Binding-site contacts:
Ligand atom C14 contacts residue LEU160 of chain 1.P at 4.0 Å (hydrophobic).
Ligand atom C15 contacts residue LYS157 of chain 1.P at 4.1 Å.
Ligand atom C18 contacts residue LEU223 of chain 1.P at 3.7 Å (hydrophobic).
Ligand atom C23 contacts residue ARG156 of chain 1.P at 3.1 Å.
Ligand atom O26 contacts residue ARG156 of chain 1.P at 4.2 Å.
Ligand atom C7 contacts residue GLN161 of chain 1.P at 4.3 Å.
Ligand atom O26 contacts residue PHE1 of chain 1.W at 3.3 Å (h-bond).
Ligand atom C18 contacts residue LEU160 of chain 1.P at 3.7 Å (hydrophobic).
Ligand atom C15 contacts residue LEU160 of chain 1.P at 4.0 Å (hydrophobic).
Ligand atom C24 contacts residue ARG156 of chain 1.P at 3.5 Å.
Ligand atom O25 contacts residue ARG156 of chain 1.P at 3.2 Å (salt-bridge).
Ligand atom C6 contacts residue PHE164 of chain 1.P at 4.3 Å (hydrophobic).
Ligand atom C13 contacts residue LEU160 of chain 1.P at 4.3 Å (hydrophobic).
Ligand atom O25 contacts residue PHE1 of chain 1.W at 3.2 Å (h-bond).
Ligand atom C24 contacts residue PHE1 of chain 1.W at 3.6 Å (hydrophobic).
Ligand atom C16 contacts residue LEU160 of chain 1.P at 4.4 Å (hydrophobic).
Ligand atom C6 contacts residue GLN161 of chain 1.P at 4.1 Å.
Ligand atom C16 contacts residue LYS157 of chain 1.P at 4.2 Å.
Ligand atom C19 contacts residue PHE219 of chain 1.P at 4.1 Å (hydrophobic).
Ligand atom C19 contacts residue PHE164 of chain 1.P at 3.4 Å (hydrophobic).
Ligand atom O7 contacts residue GLN161 of chain 1.P at 4.0 Å.
Ligand atom C5 contacts residue PHE164 of chain 1.P at 4.0 Å (hydrophobic).

The small molecule below binds the protein below.
Small molecule (SMILES): C[C@H](CCC(=O)O)[C@H]1CC[C@H]2[C@@H]3[C@H](O)C[C@@H]4C[C@H](O)CC[C@]4(C)[C@H]3C[C@H](O)[C@]12C

Sequence of chain 1.W:
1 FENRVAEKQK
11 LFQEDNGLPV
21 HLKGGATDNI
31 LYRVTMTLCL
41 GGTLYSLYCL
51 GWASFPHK

Sequence of chain 1.P:
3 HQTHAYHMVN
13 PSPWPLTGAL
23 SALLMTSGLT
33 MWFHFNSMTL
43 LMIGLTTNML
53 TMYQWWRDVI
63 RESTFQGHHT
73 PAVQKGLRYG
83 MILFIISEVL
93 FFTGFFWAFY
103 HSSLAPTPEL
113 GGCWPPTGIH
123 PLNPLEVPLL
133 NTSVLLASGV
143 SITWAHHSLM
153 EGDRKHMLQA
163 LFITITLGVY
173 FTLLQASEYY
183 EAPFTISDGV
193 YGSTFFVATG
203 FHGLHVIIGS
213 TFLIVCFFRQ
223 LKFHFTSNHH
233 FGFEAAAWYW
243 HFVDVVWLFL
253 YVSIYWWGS